The protein below binds the small molecule below.
Small molecule (SMILES): OC[C@@H](O)[C@@H](O)[C@H](O)[C@@H](O)CO

Sequence of chain 1.D:
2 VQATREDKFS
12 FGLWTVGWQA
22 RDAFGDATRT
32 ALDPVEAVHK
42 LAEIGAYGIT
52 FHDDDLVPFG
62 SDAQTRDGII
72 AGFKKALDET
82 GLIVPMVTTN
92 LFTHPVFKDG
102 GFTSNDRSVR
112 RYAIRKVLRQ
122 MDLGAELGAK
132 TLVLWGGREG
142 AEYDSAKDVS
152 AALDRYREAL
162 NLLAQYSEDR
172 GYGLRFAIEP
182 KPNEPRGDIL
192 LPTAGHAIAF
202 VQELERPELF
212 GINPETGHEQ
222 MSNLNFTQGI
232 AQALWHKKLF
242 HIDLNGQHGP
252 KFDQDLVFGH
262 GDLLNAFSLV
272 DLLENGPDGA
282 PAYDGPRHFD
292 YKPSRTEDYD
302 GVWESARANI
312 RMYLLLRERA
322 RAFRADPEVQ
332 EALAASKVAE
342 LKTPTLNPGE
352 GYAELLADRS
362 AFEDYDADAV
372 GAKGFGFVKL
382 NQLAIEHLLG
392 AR

Sequence of chain 1.C:
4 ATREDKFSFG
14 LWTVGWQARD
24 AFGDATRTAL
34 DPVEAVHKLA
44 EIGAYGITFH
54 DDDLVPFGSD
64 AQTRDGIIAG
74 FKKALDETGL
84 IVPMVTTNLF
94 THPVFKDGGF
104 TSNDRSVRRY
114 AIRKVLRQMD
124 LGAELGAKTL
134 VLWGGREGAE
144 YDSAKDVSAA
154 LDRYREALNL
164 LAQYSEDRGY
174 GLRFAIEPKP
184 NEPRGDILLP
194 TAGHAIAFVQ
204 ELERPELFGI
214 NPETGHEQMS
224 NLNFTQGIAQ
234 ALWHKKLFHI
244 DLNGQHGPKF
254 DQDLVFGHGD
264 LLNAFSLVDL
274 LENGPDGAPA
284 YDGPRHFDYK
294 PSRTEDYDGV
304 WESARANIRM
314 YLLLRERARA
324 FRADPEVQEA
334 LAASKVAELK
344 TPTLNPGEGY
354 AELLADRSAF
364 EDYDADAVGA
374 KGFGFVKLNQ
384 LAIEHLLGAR

Binding-site contacts:
Ligand atom O3 contacts residue ASP291 of chain 1.D at 2.5 Å (salt-bridge).
Ligand atom O4 contacts residue ASP244 of chain 1.D at 3.2 Å (salt-bridge).
Ligand atom C6 contacts residue VAL134 of chain 1.D at 3.4 Å (hydrophobic).
Ligand atom C1 contacts residue CO1 of chain 1.P at 3.5 Å.
Ligand atom C1 contacts residue TRP136 of chain 1.D at 3.8 Å (hydrophobic).
Ligand atom C6 contacts residue GLU180 of chain 1.D at 3.5 Å.
Ligand atom C6 contacts residue THR89 of chain 1.D at 3.5 Å.
Ligand atom O3 contacts residue CO1 of chain 1.O at 3.5 Å.
Ligand atom C6 contacts residue TRP136 of chain 1.D at 3.7 Å (hydrophobic).
Ligand atom O6 contacts residue VAL134 of chain 1.D at 3.4 Å.
Ligand atom O2 contacts residue GLU180 of chain 1.D at 2.9 Å (salt-bridge).
Ligand atom C4 contacts residue GLU180 of chain 1.D at 3.2 Å.
Ligand atom O5 contacts residue TRP136 of chain 1.D at 3.6 Å.
Ligand atom O2 contacts residue CO1 of chain 1.P at 2.5 Å.
Ligand atom O4 contacts residue ASP291 of chain 1.D at 2.9 Å (salt-bridge).
Ligand atom C2 contacts residue GLU180 of chain 1.D at 3.6 Å.
Ligand atom C2 contacts residue CO1 of chain 1.O at 3.5 Å.
Ligand atom O1 contacts residue HIS219 of chain 1.D at 3.4 Å (h-bond).
Ligand atom O4 contacts residue GLU180 of chain 1.D at 2.5 Å (salt-bridge).
Ligand atom O2 contacts residue HIS219 of chain 1.D at 3.0 Å.
Ligand atom O5 contacts residue PHE93 of chain 1.D at 3.7 Å.
Ligand atom O5 contacts residue HIS53 of chain 1.D at 2.5 Å (h-bond).
Ligand atom O4 contacts residue CO1 of chain 1.O at 2.4 Å.
Ligand atom O3 contacts residue TRP15 of chain 1.D at 3.5 Å (h-bond).
Ligand atom O1 contacts residue ASP254 of chain 1.D at 3.0 Å (salt-bridge).
Ligand atom O2 contacts residue ASP291 of chain 1.D at 3.1 Å (salt-bridge).
Ligand atom O1 contacts residue LYS182 of chain 1.D at 3.2 Å (salt-bridge).
Ligand atom C2 contacts residue CO1 of chain 1.P at 3.6 Å.
Ligand atom C2 contacts residue TRP136 of chain 1.D at 3.6 Å (hydrophobic).
Ligand atom C3 contacts residue CO1 of chain 1.O at 3.6 Å.
Ligand atom O1 contacts residue CO1 of chain 1.P at 2.6 Å.
Ligand atom O2 contacts residue GLU216 of chain 1.D at 2.9 Å (salt-bridge).
Ligand atom C5 contacts residue HIS53 of chain 1.D at 3.4 Å.
Ligand atom C2 contacts residue ASP291 of chain 1.D at 3.8 Å.
Ligand atom C4 contacts residue TRP136 of chain 1.D at 3.6 Å (hydrophobic).
Ligand atom O2 contacts residue CO1 of chain 1.O at 2.5 Å.
Ligand atom O6 contacts residue THR89 of chain 1.D at 3.3 Å.
Ligand atom C4 contacts residue CO1 of chain 1.O at 3.5 Å.
Ligand atom C3 contacts residue ASP291 of chain 1.D at 3.4 Å.
Ligand atom C4 contacts residue ASP291 of chain 1.D at 3.8 Å.